The small molecule below binds the protein below.
Small molecule (SMILES): Cc1cn([C@H]2C[C@H](O[P](=O)(O)OC[C@H]3O[C@@H](n4ccc(N)nc4=O)C[C@@H]3O[P](=O)(O)OC[C@H]3O[C@@H](n4cnc5c(=O)nc(N)[nH]c54)C[C@@H]3O[P](=O)(O)OC[C@H]3O[C@@H](n4cnc5c(=O)nc(N)[nH]c54)C[C@@H]3O)[C@@H](CO[P](=O)(O)O[C@H]3C[C@H](n4cnc5c(=O)nc(N)[nH]c54)O[C@@H]3COP(=O)(O)O)O2)c(=O)[nH]c1=O

Sequence of chain 1.A:
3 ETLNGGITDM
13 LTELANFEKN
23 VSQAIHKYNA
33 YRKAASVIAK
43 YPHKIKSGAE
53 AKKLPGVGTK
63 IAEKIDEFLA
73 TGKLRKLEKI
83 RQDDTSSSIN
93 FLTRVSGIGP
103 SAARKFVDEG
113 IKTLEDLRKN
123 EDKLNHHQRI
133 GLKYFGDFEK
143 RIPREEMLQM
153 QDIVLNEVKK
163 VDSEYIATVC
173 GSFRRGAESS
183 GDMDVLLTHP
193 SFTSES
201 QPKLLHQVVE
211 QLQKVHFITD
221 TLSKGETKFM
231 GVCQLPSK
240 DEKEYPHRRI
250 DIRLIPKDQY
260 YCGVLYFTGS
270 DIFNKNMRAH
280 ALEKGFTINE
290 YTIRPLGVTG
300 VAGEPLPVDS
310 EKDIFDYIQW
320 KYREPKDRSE

Binding-site contacts:
Ligand atom OP2 contacts residue LYS66 of chain 1.A at 3.3 Å (salt-bridge).
Ligand atom OP1 contacts residue LEU56 of chain 1.A at 3.9 Å.
Ligand atom C5' contacts residue GLY58 of chain 1.A at 3.3 Å.
Ligand atom OP3 contacts residue LYS29 of chain 1.A at 2.8 Å (salt-bridge).
Ligand atom OP1 contacts residue GLY60 of chain 1.A at 2.9 Å (h-bond).
Ligand atom OP1 contacts residue THR61 of chain 1.A at 3.8 Å.
Ligand atom N7 contacts residue LYS29 of chain 1.A at 3.8 Å.
Ligand atom P contacts residue NA1 of chain 1.G at 3.6 Å.
Ligand atom C3' contacts residue GLY60 of chain 1.A at 3.9 Å.
Ligand atom OP2 contacts residue GLY60 of chain 1.A at 4.0 Å.
Ligand atom OP1 contacts residue NA1 of chain 1.G at 3.1 Å (h-bond).
Ligand atom P contacts residue ILE63 of chain 1.A at 3.9 Å.
Ligand atom OP1 contacts residue PRO57 of chain 1.A at 3.9 Å.
Ligand atom O3' contacts residue ILE63 of chain 1.A at 3.7 Å.
Ligand atom OP1 contacts residue GLY58 of chain 1.A at 3.0 Å (h-bond).
Ligand atom OP2 contacts residue VAL59 of chain 1.A at 3.9 Å.
Ligand atom C5' contacts residue TYR33 of chain 1.A at 3.5 Å (hydrophobic).
Ligand atom N3 contacts residue ALA32 of chain 1.A at 3.6 Å.
Ligand atom OP1 contacts residue ILE63 of chain 1.A at 2.9 Å (h-bond).
Ligand atom P contacts residue VAL59 of chain 1.A at 3.9 Å.
Ligand atom C5' contacts residue GLY60 of chain 1.A at 3.7 Å.
Ligand atom OP2 contacts residue NA1 of chain 1.G at 3.2 Å (h-bond).
Ligand atom O4' contacts residue ALA32 of chain 1.A at 3.8 Å.
Ligand atom P contacts residue GLY60 of chain 1.A at 3.7 Å.
Ligand atom OP1 contacts residue VAL59 of chain 1.A at 3.5 Å (h-bond).
Ligand atom O5' contacts residue GLY60 of chain 1.A at 3.5 Å.
Ligand atom OP1 contacts residue LYS62 of chain 1.A at 3.6 Å (salt-bridge).
Ligand atom O3' contacts residue VAL59 of chain 1.A at 3.9 Å.
Ligand atom C8 contacts residue LYS29 of chain 1.A at 3.8 Å.
Ligand atom OP1 contacts residue LYS29 of chain 1.A at 3.8 Å.
Ligand atom O3' contacts residue GLY58 of chain 1.A at 3.5 Å.
Ligand atom OP1 contacts residue LYS62 of chain 1.A at 2.7 Å (salt-bridge).
Ligand atom OP2 contacts residue LYS62 of chain 1.A at 3.0 Å (salt-bridge).
Ligand atom OP2 contacts residue LYS62 of chain 1.A at 3.1 Å (salt-bridge).
Ligand atom P contacts residue LYS62 of chain 1.A at 3.8 Å.
Ligand atom C4' contacts residue GLY58 of chain 1.A at 3.3 Å.
Ligand atom C3' contacts residue LYS62 of chain 1.A at 3.8 Å.
Ligand atom P contacts residue LYS29 of chain 1.A at 3.8 Å.
Ligand atom P contacts residue LYS62 of chain 1.A at 3.3 Å.
Ligand atom OP2 contacts residue THR61 of chain 1.A at 3.7 Å.